Sequence of chain 1.A:
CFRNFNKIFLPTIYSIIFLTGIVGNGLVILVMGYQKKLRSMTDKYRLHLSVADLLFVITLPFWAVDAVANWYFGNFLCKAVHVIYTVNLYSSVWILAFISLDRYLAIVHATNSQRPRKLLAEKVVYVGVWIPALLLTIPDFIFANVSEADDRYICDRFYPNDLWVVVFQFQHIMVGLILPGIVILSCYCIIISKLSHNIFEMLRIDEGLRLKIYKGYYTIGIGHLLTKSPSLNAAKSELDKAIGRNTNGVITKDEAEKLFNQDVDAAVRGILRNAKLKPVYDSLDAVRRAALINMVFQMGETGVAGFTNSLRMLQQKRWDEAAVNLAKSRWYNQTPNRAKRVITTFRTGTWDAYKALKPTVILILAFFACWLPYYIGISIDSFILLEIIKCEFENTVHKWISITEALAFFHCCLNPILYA

Binding-site contacts:
Ligand atom C1 contacts residue ARG198 of chain 1.A at 3.3 Å.
Ligand atom N4 contacts residue CYS196 of chain 1.A at 3.7 Å.
Ligand atom C16 contacts residue ASP107 of chain 1.A at 3.1 Å.
Ligand atom C21 contacts residue ASP107 of chain 1.A at 3.6 Å.
Ligand atom C18 contacts residue TRP104 of chain 1.A at 3.4 Å (hydrophobic).
Ligand atom C15 contacts residue ASP107 of chain 1.A at 3.5 Å.
Ligand atom C10 contacts residue ASP107 of chain 1.A at 3.8 Å.
Ligand atom C6 contacts residue ARG198 of chain 1.A at 3.9 Å.
Ligand atom C4 contacts residue GLU459 of chain 1.A at 3.6 Å.
Ligand atom C14 contacts residue ASP107 of chain 1.A at 4.0 Å.
Ligand atom C13 contacts residue ASP107 of chain 1.A at 3.1 Å.
Ligand atom S2 contacts residue ASP197 of chain 1.A at 3.4 Å.
Ligand atom C20 contacts residue TRP112 of chain 1.A at 4.0 Å (hydrophobic).
Ligand atom C3 contacts residue TRP104 of chain 1.A at 4.1 Å (hydrophobic).
Ligand atom C4 contacts residue TRP104 of chain 1.A at 3.9 Å (hydrophobic).
Ligand atom C16 contacts residue CYS196 of chain 1.A at 3.9 Å (hydrophobic).
Ligand atom C13 contacts residue ALA108 of chain 1.A at 4.0 Å (hydrophobic).
Ligand atom C13 contacts residue ARG193 of chain 1.A at 3.2 Å.
Ligand atom C2 contacts residue ARG198 of chain 1.A at 4.0 Å.
Ligand atom S2 contacts residue CYS196 of chain 1.A at 3.8 Å.
Ligand atom C19 contacts residue VAL122 of chain 1.A at 3.6 Å (hydrophobic).
Ligand atom C3 contacts residue TYR126 of chain 1.A at 3.7 Å (hydrophobic).
Ligand atom C9 contacts residue ASP107 of chain 1.A at 3.9 Å.
Ligand atom C12 contacts residue ARG193 of chain 1.A at 3.4 Å.
Ligand atom C1 contacts residue TYR126 of chain 1.A at 4.0 Å (hydrophobic).
Ligand atom C19 contacts residue HIS123 of chain 1.A at 3.5 Å.
Ligand atom C20 contacts residue HIS123 of chain 1.A at 4.0 Å.
Ligand atom C14 contacts residue LYS48 of chain 1.A at 3.6 Å.
Ligand atom C11 contacts residue ASP107 of chain 1.A at 3.1 Å.
Ligand atom C12 contacts residue ASP107 of chain 1.A at 3.5 Å.
Ligand atom C20 contacts residue VAL122 of chain 1.A at 3.8 Å (hydrophobic).
Ligand atom N1 contacts residue TRP104 of chain 1.A at 3.4 Å.
Ligand atom C1 contacts residue GLU459 of chain 1.A at 3.7 Å.
Ligand atom N4 contacts residue ASP107 of chain 1.A at 2.8 Å (salt-bridge).
Ligand atom N1 contacts residue GLU459 of chain 1.A at 2.8 Å (salt-bridge).
Ligand atom C9 contacts residue CYS196 of chain 1.A at 3.9 Å (hydrophobic).
Ligand atom S1 contacts residue GLU459 of chain 1.A at 3.2 Å (salt-bridge).
Ligand atom S1 contacts residue TRP104 of chain 1.A at 3.5 Å.
Ligand atom C2 contacts residue GLU459 of chain 1.A at 3.8 Å.
Ligand atom C21 contacts residue CYS196 of chain 1.A at 3.1 Å (hydrophobic).

This small molecule binds to this protein.
Small molecule (SMILES): CC1(C)CN2C(CS/C(=N\C3CCCCC3)NC3CCCCC3)=CSC2=N1